Sequence of chain 18.C:
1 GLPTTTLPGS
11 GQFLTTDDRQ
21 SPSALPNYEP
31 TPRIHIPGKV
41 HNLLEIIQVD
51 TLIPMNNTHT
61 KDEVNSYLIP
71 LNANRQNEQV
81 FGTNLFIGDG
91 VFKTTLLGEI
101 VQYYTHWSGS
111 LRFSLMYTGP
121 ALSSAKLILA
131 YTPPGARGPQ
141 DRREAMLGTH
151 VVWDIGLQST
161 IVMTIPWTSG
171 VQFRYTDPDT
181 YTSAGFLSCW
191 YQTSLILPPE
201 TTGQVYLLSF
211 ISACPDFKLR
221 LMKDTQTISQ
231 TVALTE

Sequence of chain 18.A:
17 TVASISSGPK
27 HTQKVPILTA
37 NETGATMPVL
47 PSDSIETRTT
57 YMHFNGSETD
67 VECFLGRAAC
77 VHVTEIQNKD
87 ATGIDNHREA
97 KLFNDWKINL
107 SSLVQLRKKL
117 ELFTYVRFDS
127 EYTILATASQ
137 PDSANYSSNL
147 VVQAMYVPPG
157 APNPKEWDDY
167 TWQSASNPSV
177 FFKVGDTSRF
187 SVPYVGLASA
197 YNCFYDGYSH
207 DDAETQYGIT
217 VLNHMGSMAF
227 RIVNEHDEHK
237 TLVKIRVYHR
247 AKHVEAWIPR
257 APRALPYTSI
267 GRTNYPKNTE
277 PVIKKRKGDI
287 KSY

Binding-site contacts:
Ligand atom C4 contacts residue TYR152 of chain 18.A at 3.9 Å (hydrophobic).
Ligand atom C6C contacts residue VAL191 of chain 18.A at 3.5 Å (hydrophobic).
Ligand atom O1 contacts residue VAL188 of chain 18.A at 3.8 Å.
Ligand atom N2 contacts residue ALA24 of chain 18.C at 3.3 Å.
Ligand atom C4 contacts residue PHE186 of chain 18.A at 3.5 Å (hydrophobic).
Ligand atom O1 contacts residue PHE186 of chain 18.A at 3.7 Å.
Ligand atom C2C contacts residue VAL188 of chain 18.A at 3.4 Å (hydrophobic).
Ligand atom C5 contacts residue MET224 of chain 18.A at 4.0 Å (hydrophobic).
Ligand atom C5C contacts residue ILE104 of chain 18.A at 4.0 Å (hydrophobic).
Ligand atom C4A contacts residue ASN219 of chain 18.A at 3.9 Å.
Ligand atom C7C contacts residue TYR128 of chain 18.A at 3.7 Å (hydrophobic).
Ligand atom C3 contacts residue PHE186 of chain 18.A at 3.8 Å (hydrophobic).
Ligand atom C6B contacts residue TYR197 of chain 18.A at 3.5 Å (hydrophobic).
Ligand atom C31 contacts residue SER175 of chain 18.A at 3.6 Å.
Ligand atom C5 contacts residue TYR152 of chain 18.A at 3.8 Å (hydrophobic).
Ligand atom C1B contacts residue MET221 of chain 18.A at 3.7 Å (hydrophobic).
Ligand atom C5A contacts residue CYS199 of chain 18.A at 3.9 Å (hydrophobic).
Ligand atom C5 contacts residue PHE186 of chain 18.A at 3.7 Å (hydrophobic).
Ligand atom N2 contacts residue PRO174 of chain 18.A at 3.9 Å.
Ligand atom C2C contacts residue TYR152 of chain 18.A at 4.0 Å (hydrophobic).
Ligand atom C5B contacts residue TYR197 of chain 18.A at 3.7 Å (hydrophobic).
Ligand atom O1 contacts residue TYR152 of chain 18.A at 4.0 Å.
Ligand atom C3 contacts residue PRO174 of chain 18.A at 3.8 Å (hydrophobic).
Ligand atom C4C contacts residue VAL188 of chain 18.A at 3.9 Å (hydrophobic).
Ligand atom C3C contacts residue VAL188 of chain 18.A at 3.2 Å (hydrophobic).
Ligand atom O1 contacts residue ALA24 of chain 18.C at 3.6 Å.
Ligand atom CM2 contacts residue LEU116 of chain 18.A at 3.6 Å (hydrophobic).
Ligand atom C2B contacts residue MET221 of chain 18.A at 3.6 Å (hydrophobic).
Ligand atom C1C contacts residue MET224 of chain 18.A at 3.4 Å (hydrophobic).
Ligand atom C31 contacts residue VAL176 of chain 18.A at 3.3 Å (hydrophobic).
Ligand atom C4 contacts residue MET224 of chain 18.A at 4.0 Å (hydrophobic).
Ligand atom C4A contacts residue ASN198 of chain 18.A at 4.0 Å.
Ligand atom C5C contacts residue TYR128 of chain 18.A at 3.6 Å (hydrophobic).
Ligand atom N2 contacts residue PHE186 of chain 18.A at 3.9 Å.
Ligand atom C31 contacts residue PRO174 of chain 18.A at 3.4 Å (hydrophobic).
Ligand atom C5B contacts residue LEU106 of chain 18.A at 4.0 Å (hydrophobic).
Ligand atom C4A contacts residue ILE215 of chain 18.A at 3.9 Å (hydrophobic).
Ligand atom N3A contacts residue ASN219 of chain 18.A at 3.8 Å.
Ligand atom C31 contacts residue ALA150 of chain 18.A at 3.8 Å (hydrophobic).
Ligand atom O1B contacts residue MET221 of chain 18.A at 3.7 Å.

A protein and the small-molecule ligand that binds it are described below.
Small molecule (SMILES): CC[C@H]1COC(c2ccc(OCCCCCCCc3cc(C)no3)cc2)=N1